Sequence of chain 1.G:
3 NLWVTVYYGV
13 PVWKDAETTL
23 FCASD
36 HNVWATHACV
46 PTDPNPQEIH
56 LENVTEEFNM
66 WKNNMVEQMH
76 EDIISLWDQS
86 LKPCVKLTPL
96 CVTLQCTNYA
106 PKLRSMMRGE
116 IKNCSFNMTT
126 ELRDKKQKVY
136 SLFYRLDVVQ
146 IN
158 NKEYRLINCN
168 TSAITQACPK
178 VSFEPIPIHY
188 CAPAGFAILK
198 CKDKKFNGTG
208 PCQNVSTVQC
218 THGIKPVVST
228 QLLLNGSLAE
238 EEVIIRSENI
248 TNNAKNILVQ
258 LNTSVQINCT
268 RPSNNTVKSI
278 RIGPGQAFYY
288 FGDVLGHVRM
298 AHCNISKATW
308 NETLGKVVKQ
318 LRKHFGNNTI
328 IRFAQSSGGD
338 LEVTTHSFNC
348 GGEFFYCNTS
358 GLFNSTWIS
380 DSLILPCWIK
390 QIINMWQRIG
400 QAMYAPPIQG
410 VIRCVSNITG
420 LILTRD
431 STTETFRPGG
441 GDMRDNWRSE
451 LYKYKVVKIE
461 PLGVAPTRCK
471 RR

This small molecule binds to this protein.
Small molecule (SMILES): CC(=O)N[C@@H]1[C@@H](O)[C@H](O)[C@@H](CO)O[C@H]1O

Binding-site contacts:
Ligand atom C6 contacts residue ARG412 of chain 1.G at 3.9 Å.
Ligand atom C3 contacts residue GLN263 of chain 1.G at 3.3 Å.
Ligand atom N2 contacts residue ASN265 of chain 1.G at 2.9 Å (h-bond).
Ligand atom C7 contacts residue ASN301 of chain 1.G at 4.3 Å.
Ligand atom C4 contacts residue ASN265 of chain 1.G at 4.2 Å.
Ligand atom C8 contacts residue ASN301 of chain 1.G at 3.6 Å.
Ligand atom C5 contacts residue GLN263 of chain 1.G at 4.5 Å.
Ligand atom O5 contacts residue ARG412 of chain 1.G at 2.7 Å (salt-bridge).
Ligand atom C8 contacts residue GLN263 of chain 1.G at 3.6 Å.
Ligand atom C2 contacts residue ASN265 of chain 1.G at 2.4 Å.
Ligand atom C2 contacts residue GLN263 of chain 1.G at 3.5 Å.
Ligand atom C1 contacts residue ASN265 of chain 1.G at 1.4 Å.
Ligand atom O3 contacts residue GLN263 of chain 1.G at 4.0 Å.
Ligand atom C4 contacts residue GLN263 of chain 1.G at 4.4 Å.
Ligand atom C1 contacts residue VAL414 of chain 1.G at 4.5 Å (hydrophobic).
Ligand atom O5 contacts residue VAL414 of chain 1.G at 4.5 Å.
Ligand atom O7 contacts residue ASN265 of chain 1.G at 3.5 Å (h-bond).
Ligand atom C8 contacts residue ASN265 of chain 1.G at 4.2 Å.
Ligand atom C8 contacts residue SER303 of chain 1.G at 3.7 Å.
Ligand atom C7 contacts residue GLN263 of chain 1.G at 4.3 Å.
Ligand atom C5 contacts residue ASN265 of chain 1.G at 3.6 Å.
Ligand atom C1 contacts residue ARG412 of chain 1.G at 3.4 Å.
Ligand atom C8 contacts residue ILE302 of chain 1.G at 4.2 Å (hydrophobic).
Ligand atom C3 contacts residue ASN265 of chain 1.G at 3.8 Å.
Ligand atom C5 contacts residue ARG412 of chain 1.G at 3.9 Å.
Ligand atom O5 contacts residue ASN265 of chain 1.G at 2.3 Å (h-bond).
Ligand atom O7 contacts residue ASN301 of chain 1.G at 3.9 Å.
Ligand atom N2 contacts residue GLN263 of chain 1.G at 3.1 Å (h-bond).
Ligand atom C7 contacts residue ASN265 of chain 1.G at 3.4 Å.
Ligand atom C1 contacts residue GLN263 of chain 1.G at 3.6 Å.